Binding-site contacts:
Ligand atom C5 contacts residue ASN133 of chain 1.E at 3.7 Å.
Ligand atom O5 contacts residue ASN133 of chain 1.E at 2.4 Å (h-bond).
Ligand atom O4 contacts residue HIS137 of chain 1.E at 4.3 Å.
Ligand atom C8 contacts residue ASN133 of chain 1.E at 4.2 Å.
Ligand atom C3 contacts residue ASN133 of chain 1.E at 3.7 Å.
Ligand atom C8 contacts residue SER135 of chain 1.E at 3.6 Å.
Ligand atom C1 contacts residue SER135 of chain 1.E at 3.3 Å.
Ligand atom C8 contacts residue HIS137 of chain 1.E at 3.6 Å.
Ligand atom O7 contacts residue ASN133 of chain 1.E at 3.1 Å (h-bond).
Ligand atom C4 contacts residue ASN133 of chain 1.E at 4.2 Å.
Ligand atom C7 contacts residue SER135 of chain 1.E at 3.7 Å.
Ligand atom O6 contacts residue HIS137 of chain 1.E at 3.4 Å.
Ligand atom C5 contacts residue HIS137 of chain 1.E at 3.7 Å.
Ligand atom N2 contacts residue SER135 of chain 1.E at 2.8 Å (h-bond).
Ligand atom C3 contacts residue SER135 of chain 1.E at 3.9 Å.
Ligand atom C1 contacts residue HIS137 of chain 1.E at 4.1 Å.
Ligand atom O5 contacts residue HIS137 of chain 1.E at 4.1 Å.
Ligand atom C6 contacts residue HIS137 of chain 1.E at 3.7 Å.
Ligand atom C7 contacts residue HIS137 of chain 1.E at 4.1 Å.
Ligand atom C2 contacts residue ASN133 of chain 1.E at 2.4 Å.
Ligand atom C1 contacts residue ASN133 of chain 1.E at 1.4 Å.
Ligand atom N2 contacts residue ASN133 of chain 1.E at 2.7 Å (h-bond).
Ligand atom C2 contacts residue SER135 of chain 1.E at 3.5 Å.
Ligand atom C7 contacts residue ASN133 of chain 1.E at 3.1 Å.

Sequence of chain 1.E:
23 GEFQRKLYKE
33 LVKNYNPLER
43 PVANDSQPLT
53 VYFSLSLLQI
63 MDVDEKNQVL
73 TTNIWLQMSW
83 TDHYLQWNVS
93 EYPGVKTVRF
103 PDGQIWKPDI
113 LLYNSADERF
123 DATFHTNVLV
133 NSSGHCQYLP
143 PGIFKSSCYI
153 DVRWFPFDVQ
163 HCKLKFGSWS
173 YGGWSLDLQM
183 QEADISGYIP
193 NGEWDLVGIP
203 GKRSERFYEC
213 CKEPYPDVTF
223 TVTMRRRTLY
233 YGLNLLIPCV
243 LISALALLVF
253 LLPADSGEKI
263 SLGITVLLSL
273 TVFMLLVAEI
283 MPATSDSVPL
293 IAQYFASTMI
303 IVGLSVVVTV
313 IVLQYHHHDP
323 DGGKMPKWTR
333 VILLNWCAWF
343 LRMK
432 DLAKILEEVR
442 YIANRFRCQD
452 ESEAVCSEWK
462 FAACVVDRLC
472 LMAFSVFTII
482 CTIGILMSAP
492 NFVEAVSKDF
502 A

The protein below binds the small molecule below.
Small molecule (SMILES): CC(=O)N[C@H]1[C@H](O[C@H]2[C@H](O)[C@@H](NC(C)=O)CO[C@@H]2CO)O[C@H](CO)[C@@H](O)[C@@H]1O